Sequence of chain 56.A:
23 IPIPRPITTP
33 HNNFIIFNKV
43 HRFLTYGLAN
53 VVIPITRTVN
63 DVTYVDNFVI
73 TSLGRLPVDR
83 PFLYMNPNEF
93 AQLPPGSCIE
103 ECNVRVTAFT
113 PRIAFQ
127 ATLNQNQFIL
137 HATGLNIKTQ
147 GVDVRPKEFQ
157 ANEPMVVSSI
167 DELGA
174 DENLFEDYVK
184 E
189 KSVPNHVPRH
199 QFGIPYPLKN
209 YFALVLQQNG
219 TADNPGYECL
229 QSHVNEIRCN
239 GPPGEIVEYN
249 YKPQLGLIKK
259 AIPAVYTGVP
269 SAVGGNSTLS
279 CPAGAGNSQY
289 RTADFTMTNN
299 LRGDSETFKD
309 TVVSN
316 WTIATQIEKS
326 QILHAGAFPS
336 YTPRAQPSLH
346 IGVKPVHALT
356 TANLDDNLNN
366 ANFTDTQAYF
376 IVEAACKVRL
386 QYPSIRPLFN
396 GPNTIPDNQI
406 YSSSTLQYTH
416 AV

Binding-site contacts:
Ligand atom O5' contacts residue PHE333 of chain 56.A at 3.8 Å.
Ligand atom OP1 contacts residue ARG391 of chain 56.A at 3.8 Å.
Ligand atom OP2 contacts residue PHE333 of chain 56.A at 3.3 Å.
Ligand atom N3 contacts residue PRO334 of chain 56.A at 3.5 Å.
Ligand atom O4' contacts residue LEU328 of chain 56.A at 3.0 Å.
Ligand atom C1' contacts residue LEU328 of chain 56.A at 3.9 Å (hydrophobic).
Ligand atom C7 contacts residue TYR336 of chain 56.A at 3.6 Å (hydrophobic).
Ligand atom N1 contacts residue LEU328 of chain 56.A at 3.8 Å.
Ligand atom O5' contacts residue LEU328 of chain 56.A at 3.6 Å.
Ligand atom C2' contacts residue LEU328 of chain 56.A at 3.7 Å (hydrophobic).
Ligand atom O4 contacts residue PRO334 of chain 56.A at 3.7 Å.
Ligand atom C2 contacts residue PRO334 of chain 56.A at 3.7 Å (hydrophobic).
Ligand atom O4' contacts residue PRO334 of chain 56.A at 4.0 Å.
Ligand atom OP2 contacts residue GLN252 of chain 56.A at 4.1 Å.
Ligand atom O4' contacts residue GLN252 of chain 56.A at 3.9 Å.
Ligand atom O2 contacts residue LEU328 of chain 56.A at 2.2 Å.
Ligand atom C1' contacts residue PHE333 of chain 56.A at 3.1 Å (hydrophobic).
Ligand atom O4 contacts residue ALA259 of chain 56.A at 3.2 Å.
Ligand atom O5' contacts residue GLN252 of chain 56.A at 3.1 Å (h-bond).
Ligand atom N3 contacts residue LEU328 of chain 56.A at 3.9 Å.
Ligand atom C4 contacts residue GLY98 of chain 56.A at 3.2 Å.
Ligand atom C2' contacts residue PHE333 of chain 56.A at 2.9 Å (hydrophobic).
Ligand atom P contacts residue PHE333 of chain 56.A at 3.8 Å.
Ligand atom N1 contacts residue PHE333 of chain 56.A at 3.8 Å.
Ligand atom OP1 contacts residue GLN252 of chain 56.A at 3.7 Å.
Ligand atom OP2 contacts residue ARG391 of chain 56.A at 3.9 Å.
Ligand atom C6 contacts residue GLY98 of chain 56.A at 4.1 Å.
Ligand atom C4' contacts residue LEU328 of chain 56.A at 4.1 Å (hydrophobic).
Ligand atom O4 contacts residue GLY98 of chain 56.A at 2.8 Å (h-bond).
Ligand atom C6 contacts residue PHE333 of chain 56.A at 3.7 Å (hydrophobic).
Ligand atom C4 contacts residue PRO334 of chain 56.A at 3.6 Å (hydrophobic).
Ligand atom C2 contacts residue LEU328 of chain 56.A at 3.0 Å (hydrophobic).
Ligand atom C5' contacts residue GLN252 of chain 56.A at 3.4 Å.
Ligand atom C5 contacts residue GLY98 of chain 56.A at 2.9 Å.
Ligand atom C3' contacts residue PHE333 of chain 56.A at 3.8 Å (hydrophobic).
Ligand atom C4' contacts residue GLN252 of chain 56.A at 3.5 Å.
Ligand atom O3' contacts residue PHE333 of chain 56.A at 3.5 Å.
Ligand atom C5' contacts residue PHE333 of chain 56.A at 3.2 Å (hydrophobic).
Ligand atom OP2 contacts residue GLU102 of chain 56.A at 3.5 Å (salt-bridge).
Ligand atom O2 contacts residue PRO334 of chain 56.A at 3.8 Å.

The protein below binds the small molecule below.
Small molecule (SMILES): Cc1cn([C@H]2C[C@H](O[P](=O)(O)OC[C@H]3O[C@@H](n4cc(C)c(=O)[nH]c4=O)C[C@@H]3O)[C@@H](CO[P](=O)(O)O[C@H]3C[C@H](n4ccc(=O)[nH]c4=O)O[C@@H]3COP(=O)=O)O2)c(=O)[nH]c1=O